The protein below binds the small molecule below.
Small molecule (SMILES): NC(=O)[C@H](CCC(=O)O)N1C(=O)c2cccc(NCCOCCOCCNC(=O)c3ccc(S(N)(=O)=O)cc3)c2C1=O

Binding-site contacts:
Ligand atom S32 contacts residue ZN1 of chain 1.B at 3.0 Å.
Ligand atom C39 contacts residue GLY131 of chain 1.A at 3.4 Å.
Ligand atom C09 contacts residue ILE91 of chain 1.A at 4.0 Å (hydrophobic).
Ligand atom O34 contacts residue HIS94 of chain 1.A at 3.6 Å (h-bond).
Ligand atom C36 contacts residue VAL121 of chain 1.A at 3.8 Å (hydrophobic).
Ligand atom O35 contacts residue LEU197 of chain 1.A at 3.3 Å.
Ligand atom O35 contacts residue THR198 of chain 1.A at 3.0 Å (h-bond).
Ligand atom C08 contacts residue ILE91 of chain 1.A at 3.3 Å (hydrophobic).
Ligand atom S32 contacts residue THR198 of chain 1.A at 3.8 Å.
Ligand atom C37 contacts residue GLN92 of chain 1.A at 3.9 Å.
Ligand atom O34 contacts residue ZN1 of chain 1.B at 3.0 Å.
Ligand atom N33 contacts residue HIS119 of chain 1.A at 3.5 Å (h-bond).
Ligand atom O01 contacts residue PHE130 of chain 1.A at 3.9 Å.
Ligand atom O23 contacts residue PHE130 of chain 1.A at 3.9 Å.
Ligand atom O34 contacts residue TRP208 of chain 1.A at 3.8 Å.
Ligand atom N33 contacts residue THR198 of chain 1.A at 2.7 Å (h-bond).
Ligand atom C36 contacts residue HIS94 of chain 1.A at 4.0 Å.
Ligand atom C31 contacts residue LEU197 of chain 1.A at 3.9 Å (hydrophobic).
Ligand atom C30 contacts residue THR199 of chain 1.A at 3.0 Å.
Ligand atom O34 contacts residue VAL142 of chain 1.A at 3.8 Å.
Ligand atom N33 contacts residue HIS94 of chain 1.A at 3.4 Å (h-bond).
Ligand atom C15 contacts residue PHE130 of chain 1.A at 3.6 Å (hydrophobic).
Ligand atom C29 contacts residue LEU197 of chain 1.A at 3.7 Å (hydrophobic).
Ligand atom C28 contacts residue LEU197 of chain 1.A at 4.0 Å (hydrophobic).
Ligand atom N33 contacts residue HIS96 of chain 1.A at 3.3 Å (h-bond).
Ligand atom C30 contacts residue LEU197 of chain 1.A at 3.7 Å (hydrophobic).
Ligand atom N06 contacts residue GLU69 of chain 1.A at 4.0 Å.
Ligand atom C40 contacts residue GLY131 of chain 1.A at 3.5 Å.
Ligand atom O35 contacts residue TRP208 of chain 1.A at 3.5 Å.
Ligand atom O11 contacts residue GLN92 of chain 1.A at 2.8 Å (h-bond).
Ligand atom C10 contacts residue GLN92 of chain 1.A at 3.6 Å.
Ligand atom O12 contacts residue GLN92 of chain 1.A at 3.9 Å.
Ligand atom N33 contacts residue ZN1 of chain 1.B at 1.9 Å.
Ligand atom O34 contacts residue HIS119 of chain 1.A at 3.5 Å (h-bond).
Ligand atom S32 contacts residue HIS94 of chain 1.A at 3.9 Å.
Ligand atom C41 contacts residue GLY131 of chain 1.A at 4.0 Å.
Ligand atom C02 contacts residue PHE130 of chain 1.A at 3.7 Å (hydrophobic).
Ligand atom C29 contacts residue THR199 of chain 1.A at 3.2 Å.
Ligand atom O38 contacts residue PHE130 of chain 1.A at 3.1 Å.
Ligand atom C09 contacts residue PHE130 of chain 1.A at 3.5 Å (hydrophobic).

Sequence of chain 1.A:
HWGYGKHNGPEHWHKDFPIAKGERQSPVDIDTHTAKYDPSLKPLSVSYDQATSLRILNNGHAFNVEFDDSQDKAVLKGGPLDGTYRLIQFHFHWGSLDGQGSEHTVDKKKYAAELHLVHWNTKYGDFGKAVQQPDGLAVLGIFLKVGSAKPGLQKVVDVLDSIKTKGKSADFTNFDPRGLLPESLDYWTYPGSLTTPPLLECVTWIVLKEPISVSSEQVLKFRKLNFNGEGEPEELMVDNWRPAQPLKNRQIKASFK